Binding-site contacts:
Ligand atom OXT contacts residue A2G1 of chain 1.X at 4.1 Å.
Ligand atom OG contacts residue TYR127 of chain 1.D at 4.4 Å.
Ligand atom O contacts residue TYR127 of chain 1.D at 4.2 Å.
Ligand atom O contacts residue ASN129 of chain 1.D at 4.0 Å.
Ligand atom O contacts residue A2G1 of chain 1.X at 4.0 Å.
Ligand atom CB contacts residue A2G1 of chain 1.X at 2.5 Å.
Ligand atom OG contacts residue A2G1 of chain 1.X at 1.4 Å.
Ligand atom N contacts residue TYR127 of chain 1.D at 3.9 Å.
Ligand atom CA contacts residue A2G1 of chain 1.X at 3.8 Å.
Ligand atom C contacts residue A2G1 of chain 1.X at 4.0 Å.

A small-molecule ligand and the protein it binds are described below.
Small molecule (SMILES): N[C@@H](CO)C(=O)O

Sequence of chain 1.D:
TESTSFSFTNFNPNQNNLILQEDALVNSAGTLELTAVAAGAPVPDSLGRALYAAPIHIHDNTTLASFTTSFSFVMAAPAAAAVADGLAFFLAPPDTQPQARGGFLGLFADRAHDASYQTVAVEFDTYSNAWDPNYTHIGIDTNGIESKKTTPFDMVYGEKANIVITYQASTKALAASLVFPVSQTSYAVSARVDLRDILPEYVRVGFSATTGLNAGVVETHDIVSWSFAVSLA